Sequence of chain 1.A:
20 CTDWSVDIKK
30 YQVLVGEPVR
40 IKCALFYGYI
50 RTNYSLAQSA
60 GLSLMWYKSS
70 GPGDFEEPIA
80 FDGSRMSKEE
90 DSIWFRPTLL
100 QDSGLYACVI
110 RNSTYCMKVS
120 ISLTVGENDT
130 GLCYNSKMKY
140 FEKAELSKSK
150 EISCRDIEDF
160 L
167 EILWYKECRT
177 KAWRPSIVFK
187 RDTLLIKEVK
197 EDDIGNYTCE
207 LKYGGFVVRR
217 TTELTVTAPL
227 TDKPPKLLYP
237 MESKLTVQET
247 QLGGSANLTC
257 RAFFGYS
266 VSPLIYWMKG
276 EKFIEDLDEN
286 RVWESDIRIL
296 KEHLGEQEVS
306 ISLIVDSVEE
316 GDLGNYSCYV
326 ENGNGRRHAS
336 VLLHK

Binding-site contacts:
Ligand atom O5 contacts residue ASN127 of chain 1.A at 2.4 Å (h-bond).
Ligand atom O3 contacts residue ARG215 of chain 1.A at 4.5 Å.
Ligand atom N2 contacts residue LEU131 of chain 1.A at 4.3 Å.
Ligand atom C7 contacts residue ARG215 of chain 1.A at 3.5 Å.
Ligand atom C4 contacts residue ASN127 of chain 1.A at 4.3 Å.
Ligand atom C5 contacts residue ASN127 of chain 1.A at 3.7 Å.
Ligand atom C8 contacts residue CYS132 of chain 1.A at 3.7 Å (hydrophobic).
Ligand atom N2 contacts residue CYS132 of chain 1.A at 4.4 Å.
Ligand atom N2 contacts residue ASN127 of chain 1.A at 2.9 Å (h-bond).
Ligand atom C3 contacts residue ASN127 of chain 1.A at 3.8 Å.
Ligand atom O7 contacts residue ARG215 of chain 1.A at 2.5 Å (salt-bridge).
Ligand atom C2 contacts residue ASN127 of chain 1.A at 2.5 Å.
Ligand atom N2 contacts residue ARG215 of chain 1.A at 4.0 Å.
Ligand atom C1 contacts residue LEU131 of chain 1.A at 4.5 Å (hydrophobic).
Ligand atom C2 contacts residue ARG215 of chain 1.A at 3.9 Å.
Ligand atom O6 contacts residue ASN127 of chain 1.A at 4.2 Å.
Ligand atom C1 contacts residue ASN127 of chain 1.A at 1.4 Å.
Ligand atom C7 contacts residue CYS132 of chain 1.A at 4.3 Å (hydrophobic).
Ligand atom C7 contacts residue ASN127 of chain 1.A at 3.9 Å.
Ligand atom C8 contacts residue ARG215 of chain 1.A at 4.3 Å.

This protein binds this small molecule.
Small molecule (SMILES): CC(=O)N[C@@H]1[C@@H](O)[C@H](O)[C@@H](CO)O[C@H]1O